Binding-site contacts:
Ligand atom OAC contacts residue ASP222 of chain 1.A at 4.5 Å.
Ligand atom OAH contacts residue ARG195 of chain 1.A at 4.3 Å.
Ligand atom CAQ contacts residue ARG195 of chain 1.A at 3.3 Å.
Ligand atom CAW contacts residue ARG195 of chain 1.A at 4.3 Å.
Ligand atom CAY contacts residue ARG195 of chain 1.A at 4.1 Å.
Ligand atom CAZ contacts residue ARG195 of chain 1.A at 3.8 Å.
Ligand atom CAV contacts residue ARG195 of chain 1.A at 4.2 Å.
Ligand atom OAJ contacts residue ARG195 of chain 1.A at 4.2 Å.
Ligand atom CAN contacts residue ARG195 of chain 1.A at 4.4 Å.
Ligand atom OAC contacts residue ARG195 of chain 1.A at 3.5 Å (salt-bridge).
Ligand atom OAG contacts residue ARG195 of chain 1.A at 4.0 Å.
Ligand atom CAT contacts residue ARG195 of chain 1.A at 3.6 Å.
Ligand atom CBA contacts residue ARG195 of chain 1.A at 3.8 Å.
Ligand atom SBD contacts residue LYS225 of chain 1.A at 4.3 Å.
Ligand atom OAD contacts residue LYS225 of chain 1.A at 4.1 Å.
Ligand atom CAM contacts residue ARG195 of chain 1.A at 4.3 Å.
Ligand atom OAC contacts residue LYS225 of chain 1.A at 3.4 Å.
Ligand atom CBB contacts residue ARG195 of chain 1.A at 3.7 Å.
Ligand atom SBD contacts residue ARG195 of chain 1.A at 4.0 Å.
Ligand atom CAU contacts residue ARG195 of chain 1.A at 4.2 Å.
Ligand atom CAX contacts residue ARG195 of chain 1.A at 3.3 Å.
Ligand atom CAR contacts residue ARG195 of chain 1.A at 3.5 Å.
Ligand atom SBF contacts residue ARG195 of chain 1.A at 4.4 Å.

A small-molecule ligand and the protein it binds are described below.
Small molecule (SMILES): O=S(=O)(O)c1cc(S(=O)(=O)O)c2ccc3c(S(=O)(=O)O)cc(S(=O)(=O)O)c4ccc1c2c43

Sequence of chain 1.A:
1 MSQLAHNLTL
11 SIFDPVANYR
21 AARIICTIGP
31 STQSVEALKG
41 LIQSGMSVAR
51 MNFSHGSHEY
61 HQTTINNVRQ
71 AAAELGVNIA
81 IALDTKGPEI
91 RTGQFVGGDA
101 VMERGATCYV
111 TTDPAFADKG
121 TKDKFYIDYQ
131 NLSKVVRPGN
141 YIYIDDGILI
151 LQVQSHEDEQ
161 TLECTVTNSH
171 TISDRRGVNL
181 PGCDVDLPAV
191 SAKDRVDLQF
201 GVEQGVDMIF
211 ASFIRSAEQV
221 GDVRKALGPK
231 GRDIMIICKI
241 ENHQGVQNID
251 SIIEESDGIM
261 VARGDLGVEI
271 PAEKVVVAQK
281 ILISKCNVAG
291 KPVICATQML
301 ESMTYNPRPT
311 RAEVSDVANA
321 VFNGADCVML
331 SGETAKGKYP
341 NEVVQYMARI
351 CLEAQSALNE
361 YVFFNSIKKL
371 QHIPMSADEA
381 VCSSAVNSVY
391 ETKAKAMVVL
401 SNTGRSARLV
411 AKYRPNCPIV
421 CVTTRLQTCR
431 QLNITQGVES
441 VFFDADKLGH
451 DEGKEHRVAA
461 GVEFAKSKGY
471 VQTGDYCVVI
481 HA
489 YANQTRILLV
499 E